Binding-site contacts:
Ligand atom C2 contacts residue ASN99 of chain 1.E at 2.5 Å.
Ligand atom C8 contacts residue ASN99 of chain 1.E at 3.6 Å.
Ligand atom O7 contacts residue ASN99 of chain 1.E at 3.5 Å (h-bond).
Ligand atom C8 contacts residue GLU100 of chain 1.E at 3.4 Å.
Ligand atom C3 contacts residue ASN99 of chain 1.E at 3.9 Å.
Ligand atom C2 contacts residue GLU100 of chain 1.E at 4.0 Å.
Ligand atom C1 contacts residue ASN99 of chain 1.E at 1.5 Å.
Ligand atom N2 contacts residue GLU100 of chain 1.E at 3.0 Å (salt-bridge).
Ligand atom C7 contacts residue GLU100 of chain 1.E at 3.7 Å.
Ligand atom N2 contacts residue ASN99 of chain 1.E at 2.9 Å (h-bond).
Ligand atom C1 contacts residue GLU100 of chain 1.E at 4.3 Å.
Ligand atom C3 contacts residue GLU100 of chain 1.E at 4.3 Å.
Ligand atom C5 contacts residue ASN99 of chain 1.E at 3.8 Å.
Ligand atom C7 contacts residue ASN99 of chain 1.E at 3.3 Å.
Ligand atom C4 contacts residue ASN99 of chain 1.E at 4.4 Å.
Ligand atom O5 contacts residue ASN99 of chain 1.E at 2.5 Å (h-bond).

The small molecule below binds the protein below.
Small molecule (SMILES): CC(=O)N[C@H]1[C@H](O[C@H]2[C@H](O)[C@@H](NC(C)=O)CO[C@@H]2CO)O[C@H](CO)[C@@H](O)[C@@H]1O

Sequence of chain 1.E:
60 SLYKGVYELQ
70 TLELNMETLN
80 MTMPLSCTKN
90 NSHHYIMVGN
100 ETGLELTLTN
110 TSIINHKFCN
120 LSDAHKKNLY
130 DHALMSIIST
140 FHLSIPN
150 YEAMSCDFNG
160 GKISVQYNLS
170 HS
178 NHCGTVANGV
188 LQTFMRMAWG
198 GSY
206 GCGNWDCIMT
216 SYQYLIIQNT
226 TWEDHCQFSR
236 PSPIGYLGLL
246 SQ